Sequence of chain 2.A:
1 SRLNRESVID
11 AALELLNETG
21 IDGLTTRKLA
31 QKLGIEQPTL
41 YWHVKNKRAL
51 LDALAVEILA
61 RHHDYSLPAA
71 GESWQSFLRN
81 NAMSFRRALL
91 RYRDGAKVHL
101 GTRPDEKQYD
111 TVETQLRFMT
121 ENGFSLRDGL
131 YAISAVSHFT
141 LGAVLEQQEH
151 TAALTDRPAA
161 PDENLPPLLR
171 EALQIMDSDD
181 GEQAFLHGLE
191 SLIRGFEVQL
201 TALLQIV

A small-molecule ligand and the protein it binds are described below.
Small molecule (SMILES): CN(C)[C@@H]1C(O)=C(C(N)=O)C(=O)[C@@]2(O)C(O)=C3C(=O)c4c(O)cccc4[C@@](C)(O)[C@H]3[C@H](O)[C@@H]12

Binding-site contacts:
Ligand atom C8 contacts residue LEU169 of chain 1.A at 3.8 Å (hydrophobic).
Ligand atom O6 contacts residue PRO104 of chain 2.A at 3.3 Å.
Ligand atom C2 contacts residue GLN115 of chain 2.A at 3.8 Å.
Ligand atom O3 contacts residue GLN115 of chain 2.A at 3.2 Å (h-bond).
Ligand atom O13 contacts residue PHE85 of chain 2.A at 3.4 Å.
Ligand atom C11 contacts residue MG1 of chain 2.C at 3.1 Å.
Ligand atom C3 contacts residue HIS63 of chain 2.A at 3.7 Å.
Ligand atom O10 contacts residue THR102 of chain 2.A at 3.8 Å.
Ligand atom C3 contacts residue GLN115 of chain 2.A at 3.4 Å.
Ligand atom O6 contacts residue VAL112 of chain 2.A at 3.2 Å.
Ligand atom C42 contacts residue SER137 of chain 2.A at 3.5 Å.
Ligand atom C21 contacts residue HIS63 of chain 2.A at 3.6 Å.
Ligand atom C4 contacts residue ASN81 of chain 2.A at 3.7 Å.
Ligand atom O5 contacts residue GLN115 of chain 2.A at 2.8 Å (h-bond).
Ligand atom C41 contacts residue PHE85 of chain 2.A at 3.5 Å (hydrophobic).
Ligand atom C5 contacts residue GLN115 of chain 2.A at 3.3 Å.
Ligand atom O21 contacts residue SER66 of chain 2.A at 2.8 Å (h-bond).
Ligand atom C41 contacts residue SER137 of chain 2.A at 3.7 Å.
Ligand atom C9 contacts residue MET176 of chain 1.A at 3.3 Å (hydrophobic).
Ligand atom O21 contacts residue GLN115 of chain 2.A at 3.1 Å (h-bond).
Ligand atom O5 contacts residue ILE133 of chain 2.A at 3.2 Å.
Ligand atom C4 contacts residue GLN115 of chain 2.A at 3.5 Å.
Ligand atom O11 contacts residue MG1 of chain 2.C at 2.1 Å.
Ligand atom O21 contacts residue HIS63 of chain 2.A at 3.0 Å (h-bond).
Ligand atom C6A contacts residue PRO104 of chain 2.A at 3.8 Å (hydrophobic).
Ligand atom C5B contacts residue MG1 of chain 2.C at 3.5 Å.
Ligand atom C12 contacts residue MG1 of chain 2.C at 3.0 Å.
Ligand atom C42 contacts residue ASN81 of chain 2.A at 3.0 Å.
Ligand atom O12 contacts residue HIS99 of chain 2.A at 3.0 Å (h-bond).
Ligand atom C8 contacts residue MET176 of chain 1.A at 3.7 Å (hydrophobic).
Ligand atom O3 contacts residue HIS63 of chain 2.A at 2.8 Å (h-bond).
Ligand atom C21 contacts residue GLN115 of chain 2.A at 3.8 Å.
Ligand atom C7 contacts residue LEU169 of chain 1.A at 3.7 Å (hydrophobic).
Ligand atom O1 contacts residue VAL112 of chain 2.A at 3.8 Å.
Ligand atom C41 contacts residue ASN81 of chain 2.A at 3.3 Å.
Ligand atom C10 contacts residue PRO104 of chain 2.A at 3.7 Å (hydrophobic).
Ligand atom O3 contacts residue ASN81 of chain 2.A at 2.8 Å (h-bond).
Ligand atom O10 contacts residue ARG103 of chain 2.A at 3.5 Å.
Ligand atom N4 contacts residue ASN81 of chain 2.A at 2.7 Å (h-bond).
Ligand atom O12 contacts residue MG1 of chain 2.C at 2.0 Å.

Sequence of chain 1.A:
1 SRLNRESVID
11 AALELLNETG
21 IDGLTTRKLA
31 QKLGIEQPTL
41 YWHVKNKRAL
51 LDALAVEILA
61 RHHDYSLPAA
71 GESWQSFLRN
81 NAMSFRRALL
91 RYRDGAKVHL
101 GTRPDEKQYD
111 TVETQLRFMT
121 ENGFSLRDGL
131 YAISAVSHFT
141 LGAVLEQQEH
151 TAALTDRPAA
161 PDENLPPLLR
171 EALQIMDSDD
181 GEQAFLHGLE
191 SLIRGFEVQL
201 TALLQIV